Sequence of chain 1.E:
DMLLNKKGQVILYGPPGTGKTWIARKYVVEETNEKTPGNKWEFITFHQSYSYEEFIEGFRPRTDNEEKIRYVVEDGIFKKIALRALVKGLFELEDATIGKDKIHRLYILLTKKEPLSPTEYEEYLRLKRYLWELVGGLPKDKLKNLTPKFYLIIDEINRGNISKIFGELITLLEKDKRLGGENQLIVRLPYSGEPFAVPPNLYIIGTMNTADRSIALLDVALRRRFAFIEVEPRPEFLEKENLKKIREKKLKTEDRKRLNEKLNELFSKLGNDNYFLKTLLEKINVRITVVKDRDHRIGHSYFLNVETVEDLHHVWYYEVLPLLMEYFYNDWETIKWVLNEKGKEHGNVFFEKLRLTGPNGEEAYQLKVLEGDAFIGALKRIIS

This small molecule binds to this protein.
Small molecule (SMILES): Nc1nc2c(ncn2[C@@H]2O[C@H](CO[P](=O)(O)O[P](=O)(O)OP(O)(O)=S)[C@@H](O)[C@H]2O)c(=O)[nH]1

Sequence of chain 1.D:
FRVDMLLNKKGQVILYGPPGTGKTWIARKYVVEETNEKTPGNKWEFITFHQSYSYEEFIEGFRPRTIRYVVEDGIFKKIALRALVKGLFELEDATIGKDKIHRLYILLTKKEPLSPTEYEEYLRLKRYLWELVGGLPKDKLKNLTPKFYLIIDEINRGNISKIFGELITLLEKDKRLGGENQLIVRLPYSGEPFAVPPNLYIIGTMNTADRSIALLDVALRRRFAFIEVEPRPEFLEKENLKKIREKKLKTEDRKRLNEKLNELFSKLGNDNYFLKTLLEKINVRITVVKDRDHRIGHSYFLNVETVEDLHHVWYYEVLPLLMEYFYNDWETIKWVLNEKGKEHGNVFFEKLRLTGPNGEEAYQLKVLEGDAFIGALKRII

Binding-site contacts:
Ligand atom C4 contacts residue LEU320 of chain 1.D at 3.5 Å (hydrophobic).
Ligand atom C3' contacts residue ASP192 of chain 1.E at 3.4 Å.
Ligand atom O1A contacts residue TRP38 of chain 1.D at 3.0 Å (h-bond).
Ligand atom C5' contacts residue LYS193 of chain 1.E at 3.5 Å.
Ligand atom N9 contacts residue LEU320 of chain 1.D at 3.5 Å.
Ligand atom O2A contacts residue LYS193 of chain 1.E at 3.1 Å (salt-bridge).
Ligand atom O2A contacts residue THR37 of chain 1.D at 3.4 Å.
Ligand atom C5' contacts residue GLU190 of chain 1.E at 3.4 Å.
Ligand atom O3' contacts residue LYS193 of chain 1.E at 2.9 Å (salt-bridge).
Ligand atom O3A contacts residue THR34 of chain 1.D at 3.0 Å (h-bond).
Ligand atom O2' contacts residue ASP192 of chain 1.E at 2.5 Å (salt-bridge).
Ligand atom O3' contacts residue ASP192 of chain 1.E at 2.8 Å (salt-bridge).
Ligand atom O1A contacts residue LYS36 of chain 1.D at 2.9 Å (salt-bridge).
Ligand atom PA contacts residue THR34 of chain 1.D at 3.3 Å.
Ligand atom O4' contacts residue SER317 of chain 1.D at 3.5 Å.
Ligand atom O3G contacts residue ARG241 of chain 1.E at 2.7 Å (salt-bridge).
Ligand atom O3A contacts residue ARG240 of chain 1.E at 3.5 Å (salt-bridge).
Ligand atom O1A contacts residue GLY35 of chain 1.D at 3.3 Å.
Ligand atom O1B contacts residue THR37 of chain 1.D at 2.4 Å (h-bond).
Ligand atom N7 contacts residue GLY35 of chain 1.D at 3.2 Å.
Ligand atom C2' contacts residue ASP192 of chain 1.E at 3.5 Å.
Ligand atom S1G contacts residue LYS36 of chain 1.D at 3.5 Å.
Ligand atom C4' contacts residue ASP192 of chain 1.E at 3.4 Å.
Ligand atom O5' contacts residue THR34 of chain 1.D at 3.4 Å (h-bond).
Ligand atom O1A contacts residue THR37 of chain 1.D at 3.1 Å (h-bond).
Ligand atom O2G contacts residue ARG240 of chain 1.E at 3.0 Å (salt-bridge).
Ligand atom O3G contacts residue GLU172 of chain 1.D at 3.1 Å (salt-bridge).
Ligand atom N7 contacts residue THR34 of chain 1.D at 3.4 Å.
Ligand atom O2G contacts residue ARG241 of chain 1.E at 2.6 Å (salt-bridge).
Ligand atom O3B contacts residue ARG240 of chain 1.E at 3.0 Å (salt-bridge).
Ligand atom O3G contacts residue MG1 of chain 1.L at 2.4 Å.
Ligand atom N7 contacts residue HIS316 of chain 1.D at 3.3 Å.
Ligand atom O2B contacts residue LYS36 of chain 1.D at 3.2 Å.
Ligand atom PG contacts residue ARG241 of chain 1.E at 3.5 Å.
Ligand atom PB contacts residue THR34 of chain 1.D at 3.5 Å.
Ligand atom O1B contacts residue MG1 of chain 1.L at 2.7 Å.
Ligand atom O3' contacts residue ASN199 of chain 1.E at 2.7 Å (h-bond).
Ligand atom O1A contacts residue THR34 of chain 1.D at 2.8 Å (h-bond).
Ligand atom O2' contacts residue ASN199 of chain 1.E at 3.5 Å (h-bond).
Ligand atom O2B contacts residue THR34 of chain 1.D at 2.8 Å (h-bond).